Sequence of chain 1.C:
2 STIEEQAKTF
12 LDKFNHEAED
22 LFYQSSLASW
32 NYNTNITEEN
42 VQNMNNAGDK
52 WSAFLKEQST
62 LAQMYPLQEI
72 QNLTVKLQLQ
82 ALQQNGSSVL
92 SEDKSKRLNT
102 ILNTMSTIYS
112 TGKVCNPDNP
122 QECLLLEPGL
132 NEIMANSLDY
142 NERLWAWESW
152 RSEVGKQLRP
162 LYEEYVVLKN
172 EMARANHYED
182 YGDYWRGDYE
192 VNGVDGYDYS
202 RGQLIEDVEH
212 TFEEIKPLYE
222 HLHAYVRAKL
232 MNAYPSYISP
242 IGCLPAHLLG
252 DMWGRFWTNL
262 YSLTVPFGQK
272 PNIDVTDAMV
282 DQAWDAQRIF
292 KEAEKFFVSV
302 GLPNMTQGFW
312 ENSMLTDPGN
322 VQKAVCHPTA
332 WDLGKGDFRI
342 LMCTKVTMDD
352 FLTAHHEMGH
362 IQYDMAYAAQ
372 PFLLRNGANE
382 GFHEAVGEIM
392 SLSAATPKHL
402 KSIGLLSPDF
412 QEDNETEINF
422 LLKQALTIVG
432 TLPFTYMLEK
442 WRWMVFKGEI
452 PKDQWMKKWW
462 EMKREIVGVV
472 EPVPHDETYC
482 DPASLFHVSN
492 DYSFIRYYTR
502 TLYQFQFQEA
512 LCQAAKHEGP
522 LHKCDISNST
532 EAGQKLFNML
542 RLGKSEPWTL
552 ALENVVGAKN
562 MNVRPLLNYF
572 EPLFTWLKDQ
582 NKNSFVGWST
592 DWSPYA

A small-molecule ligand and the protein it binds are described below.
Small molecule (SMILES): CC(=O)N[C@@H]1[C@@H](O)[C@H](O)[C@@H](CO)O[C@H]1O

Binding-site contacts:
Ligand atom C2 contacts residue ASN529 of chain 1.C at 2.4 Å.
Ligand atom C7 contacts residue ASN529 of chain 1.C at 3.6 Å.
Ligand atom C8 contacts residue SER403 of chain 1.C at 3.5 Å.
Ligand atom O5 contacts residue ASN529 of chain 1.C at 2.4 Å (h-bond).
Ligand atom C4 contacts residue ASN529 of chain 1.C at 4.2 Å.
Ligand atom C3 contacts residue SER403 of chain 1.C at 4.1 Å.
Ligand atom C8 contacts residue SER528 of chain 1.C at 3.7 Å.
Ligand atom C8 contacts residue ASP526 of chain 1.C at 4.0 Å.
Ligand atom O3 contacts residue SER403 of chain 1.C at 3.3 Å (h-bond).
Ligand atom O7 contacts residue ASN529 of chain 1.C at 3.9 Å.
Ligand atom C1 contacts residue ASN529 of chain 1.C at 1.4 Å.
Ligand atom C3 contacts residue ASN529 of chain 1.C at 3.8 Å.
Ligand atom C7 contacts residue SER403 of chain 1.C at 3.6 Å.
Ligand atom O7 contacts residue SER403 of chain 1.C at 4.2 Å.
Ligand atom C5 contacts residue ASN529 of chain 1.C at 3.7 Å.
Ligand atom C2 contacts residue SER403 of chain 1.C at 4.5 Å.
Ligand atom N2 contacts residue ASN529 of chain 1.C at 2.9 Å (h-bond).
Ligand atom N2 contacts residue SER403 of chain 1.C at 3.7 Å.